Binding-site contacts:
Ligand atom C13 contacts residue BCT1 of chain 1.IA at 3.6 Å.
Ligand atom N2 contacts residue ZN1 of chain 1.FA at 2.3 Å.
Ligand atom O3 contacts residue ASP349 of chain 1.F at 2.9 Å (salt-bridge).
Ligand atom C15 contacts residue ASN347 of chain 1.F at 3.8 Å.
Ligand atom C16 contacts residue ILE437 of chain 1.F at 3.7 Å (hydrophobic).
Ligand atom O2 contacts residue GLU351 of chain 1.F at 3.1 Å (salt-bridge).
Ligand atom C3 contacts residue MN1 of chain 1.GA at 3.0 Å.
Ligand atom C3 contacts residue BCT1 of chain 1.IA at 3.6 Å.
Ligand atom C2 contacts residue LEU377 of chain 1.F at 3.3 Å (hydrophobic).
Ligand atom N2 contacts residue LYS267 of chain 1.F at 3.3 Å (salt-bridge).
Ligand atom C1 contacts residue ZN1 of chain 1.FA at 3.2 Å.
Ligand atom C1 contacts residue ASP272 of chain 1.F at 3.7 Å.
Ligand atom C2 contacts residue ZN1 of chain 1.FA at 3.1 Å.
Ligand atom O1 contacts residue GLY379 of chain 1.F at 2.9 Å (h-bond).
Ligand atom O1 contacts residue THR378 of chain 1.F at 3.7 Å.
Ligand atom C3 contacts residue ASP349 of chain 1.F at 3.2 Å.
Ligand atom O2 contacts residue ASP349 of chain 1.F at 3.2 Å (salt-bridge).
Ligand atom C1 contacts residue MN1 of chain 1.GA at 3.8 Å.
Ligand atom C10 contacts residue MET287 of chain 1.F at 3.7 Å (hydrophobic).
Ligand atom O2 contacts residue ZN1 of chain 1.FA at 2.1 Å.
Ligand atom C11 contacts residue TRP470 of chain 1.F at 3.4 Å (hydrophobic).
Ligand atom C2 contacts residue MN1 of chain 1.GA at 3.1 Å.
Ligand atom C12 contacts residue ALA466 of chain 1.F at 3.6 Å (hydrophobic).
Ligand atom N1 contacts residue LEU377 of chain 1.F at 3.4 Å (h-bond).
Ligand atom O2 contacts residue MN1 of chain 1.GA at 2.1 Å.
Ligand atom N2 contacts residue THR376 of chain 1.F at 3.1 Å (h-bond).
Ligand atom N1 contacts residue BCT1 of chain 1.IA at 3.2 Å (h-bond).
Ligand atom O2 contacts residue ASP272 of chain 1.F at 2.9 Å (salt-bridge).
Ligand atom C6 contacts residue LEU377 of chain 1.F at 3.5 Å (hydrophobic).
Ligand atom O3 contacts residue MN1 of chain 1.GA at 2.4 Å.
Ligand atom C2 contacts residue BCT1 of chain 1.IA at 3.3 Å.
Ligand atom C9 contacts residue MET287 of chain 1.F at 3.7 Å (hydrophobic).
Ligand atom C6 contacts residue THR376 of chain 1.F at 3.6 Å.
Ligand atom N2 contacts residue ASP290 of chain 1.F at 2.7 Å (salt-bridge).
Ligand atom N1 contacts residue ASP349 of chain 1.F at 3.7 Å.
Ligand atom N2 contacts residue ASP272 of chain 1.F at 3.5 Å (salt-bridge).
Ligand atom O2 contacts residue LYS267 of chain 1.F at 3.4 Å (salt-bridge).
Ligand atom O3 contacts residue ASP272 of chain 1.F at 3.8 Å.
Ligand atom O3 contacts residue LYS279 of chain 1.F at 2.9 Å (salt-bridge).
Ligand atom O2 contacts residue BCT1 of chain 1.IA at 2.5 Å (h-bond).

Sequence of chain 1.F:
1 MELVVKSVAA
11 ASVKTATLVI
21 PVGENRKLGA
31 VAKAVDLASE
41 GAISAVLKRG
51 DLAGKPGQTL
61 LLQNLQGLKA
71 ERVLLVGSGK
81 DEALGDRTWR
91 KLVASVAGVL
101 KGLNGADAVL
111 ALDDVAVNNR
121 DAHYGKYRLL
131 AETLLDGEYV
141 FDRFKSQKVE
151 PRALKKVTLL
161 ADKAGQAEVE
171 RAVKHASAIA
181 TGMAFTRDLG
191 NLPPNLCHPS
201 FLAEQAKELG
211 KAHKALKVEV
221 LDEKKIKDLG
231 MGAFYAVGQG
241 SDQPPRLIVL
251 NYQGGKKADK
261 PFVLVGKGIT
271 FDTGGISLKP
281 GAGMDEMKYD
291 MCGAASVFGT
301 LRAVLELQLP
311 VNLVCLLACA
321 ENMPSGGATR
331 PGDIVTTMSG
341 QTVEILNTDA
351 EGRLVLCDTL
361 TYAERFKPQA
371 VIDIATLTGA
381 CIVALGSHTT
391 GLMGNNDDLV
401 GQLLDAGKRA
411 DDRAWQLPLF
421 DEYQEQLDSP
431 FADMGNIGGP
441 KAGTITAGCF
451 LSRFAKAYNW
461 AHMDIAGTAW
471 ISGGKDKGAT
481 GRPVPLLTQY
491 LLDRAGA

A protein and the small-molecule ligand that binds it are described below.
Small molecule (SMILES): CC(C)C[C@H](NC(=O)[C@@H](O)[C@H](N)Cc1ccccc1)C(=O)O